Sequence of chain 1.H:
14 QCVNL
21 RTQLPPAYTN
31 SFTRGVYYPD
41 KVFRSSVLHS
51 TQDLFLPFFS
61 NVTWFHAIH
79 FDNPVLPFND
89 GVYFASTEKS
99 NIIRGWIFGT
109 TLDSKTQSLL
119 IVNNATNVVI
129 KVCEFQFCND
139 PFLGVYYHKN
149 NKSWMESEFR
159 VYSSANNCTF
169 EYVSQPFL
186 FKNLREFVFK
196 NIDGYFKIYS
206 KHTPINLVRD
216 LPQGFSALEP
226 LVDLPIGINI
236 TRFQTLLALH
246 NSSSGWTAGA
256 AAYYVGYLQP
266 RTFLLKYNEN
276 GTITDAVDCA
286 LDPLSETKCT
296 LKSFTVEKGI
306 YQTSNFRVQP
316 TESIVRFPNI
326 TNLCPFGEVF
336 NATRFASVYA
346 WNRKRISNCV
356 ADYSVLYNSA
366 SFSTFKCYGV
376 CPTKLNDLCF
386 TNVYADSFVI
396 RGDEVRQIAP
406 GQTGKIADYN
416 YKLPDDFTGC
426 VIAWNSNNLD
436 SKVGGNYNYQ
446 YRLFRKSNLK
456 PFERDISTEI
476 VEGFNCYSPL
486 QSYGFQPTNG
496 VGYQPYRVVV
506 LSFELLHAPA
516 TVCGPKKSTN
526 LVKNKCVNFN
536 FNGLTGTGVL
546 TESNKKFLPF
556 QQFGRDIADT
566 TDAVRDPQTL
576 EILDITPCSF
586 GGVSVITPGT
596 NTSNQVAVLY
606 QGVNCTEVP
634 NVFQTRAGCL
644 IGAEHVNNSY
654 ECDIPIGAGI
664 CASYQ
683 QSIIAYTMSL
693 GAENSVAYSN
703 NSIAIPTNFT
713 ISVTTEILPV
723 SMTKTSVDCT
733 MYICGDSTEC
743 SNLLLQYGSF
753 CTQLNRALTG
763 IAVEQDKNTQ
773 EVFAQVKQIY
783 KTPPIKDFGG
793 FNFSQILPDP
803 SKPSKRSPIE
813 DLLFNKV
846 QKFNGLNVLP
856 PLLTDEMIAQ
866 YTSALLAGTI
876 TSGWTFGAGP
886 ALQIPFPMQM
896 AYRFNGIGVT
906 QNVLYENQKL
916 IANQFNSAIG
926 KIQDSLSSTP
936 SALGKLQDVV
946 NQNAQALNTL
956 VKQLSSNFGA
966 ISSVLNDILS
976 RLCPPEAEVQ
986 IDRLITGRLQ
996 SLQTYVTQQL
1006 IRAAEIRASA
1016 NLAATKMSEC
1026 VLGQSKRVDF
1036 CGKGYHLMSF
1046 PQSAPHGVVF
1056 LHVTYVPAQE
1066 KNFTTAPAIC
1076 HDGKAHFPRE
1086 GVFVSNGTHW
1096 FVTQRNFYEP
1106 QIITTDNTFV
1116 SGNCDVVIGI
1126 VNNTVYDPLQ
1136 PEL

Binding-site contacts:
Ligand atom C4 contacts residue ASN1067 of chain 1.H at 4.3 Å.
Ligand atom O7 contacts residue ASN1067 of chain 1.H at 3.5 Å (h-bond).
Ligand atom N2 contacts residue ASN1067 of chain 1.H at 3.0 Å (h-bond).
Ligand atom C7 contacts residue ASN1067 of chain 1.H at 3.5 Å.
Ligand atom C8 contacts residue LYS1066 of chain 1.H at 4.2 Å.
Ligand atom C2 contacts residue ASN1067 of chain 1.H at 2.5 Å.
Ligand atom C1 contacts residue ASN1067 of chain 1.H at 1.5 Å.
Ligand atom C8 contacts residue ASN1067 of chain 1.H at 4.2 Å.
Ligand atom C5 contacts residue ALA699 of chain 1.H at 3.9 Å (hydrophobic).
Ligand atom C3 contacts residue ASN1067 of chain 1.H at 3.9 Å.
Ligand atom C5 contacts residue ASN1067 of chain 1.H at 3.7 Å.
Ligand atom O5 contacts residue ASN1067 of chain 1.H at 2.4 Å (h-bond).
Ligand atom C8 contacts residue GLU1065 of chain 1.H at 3.4 Å.
Ligand atom O4 contacts residue ALA699 of chain 1.H at 4.5 Å.
Ligand atom C1 contacts residue GLN888 of chain 1.A at 4.4 Å.

This protein binds this small molecule.
Small molecule (SMILES): CC(=O)N[C@@H]1[C@@H](O)[C@H](O)[C@@H](CO)O[C@H]1O

Sequence of chain 1.A:
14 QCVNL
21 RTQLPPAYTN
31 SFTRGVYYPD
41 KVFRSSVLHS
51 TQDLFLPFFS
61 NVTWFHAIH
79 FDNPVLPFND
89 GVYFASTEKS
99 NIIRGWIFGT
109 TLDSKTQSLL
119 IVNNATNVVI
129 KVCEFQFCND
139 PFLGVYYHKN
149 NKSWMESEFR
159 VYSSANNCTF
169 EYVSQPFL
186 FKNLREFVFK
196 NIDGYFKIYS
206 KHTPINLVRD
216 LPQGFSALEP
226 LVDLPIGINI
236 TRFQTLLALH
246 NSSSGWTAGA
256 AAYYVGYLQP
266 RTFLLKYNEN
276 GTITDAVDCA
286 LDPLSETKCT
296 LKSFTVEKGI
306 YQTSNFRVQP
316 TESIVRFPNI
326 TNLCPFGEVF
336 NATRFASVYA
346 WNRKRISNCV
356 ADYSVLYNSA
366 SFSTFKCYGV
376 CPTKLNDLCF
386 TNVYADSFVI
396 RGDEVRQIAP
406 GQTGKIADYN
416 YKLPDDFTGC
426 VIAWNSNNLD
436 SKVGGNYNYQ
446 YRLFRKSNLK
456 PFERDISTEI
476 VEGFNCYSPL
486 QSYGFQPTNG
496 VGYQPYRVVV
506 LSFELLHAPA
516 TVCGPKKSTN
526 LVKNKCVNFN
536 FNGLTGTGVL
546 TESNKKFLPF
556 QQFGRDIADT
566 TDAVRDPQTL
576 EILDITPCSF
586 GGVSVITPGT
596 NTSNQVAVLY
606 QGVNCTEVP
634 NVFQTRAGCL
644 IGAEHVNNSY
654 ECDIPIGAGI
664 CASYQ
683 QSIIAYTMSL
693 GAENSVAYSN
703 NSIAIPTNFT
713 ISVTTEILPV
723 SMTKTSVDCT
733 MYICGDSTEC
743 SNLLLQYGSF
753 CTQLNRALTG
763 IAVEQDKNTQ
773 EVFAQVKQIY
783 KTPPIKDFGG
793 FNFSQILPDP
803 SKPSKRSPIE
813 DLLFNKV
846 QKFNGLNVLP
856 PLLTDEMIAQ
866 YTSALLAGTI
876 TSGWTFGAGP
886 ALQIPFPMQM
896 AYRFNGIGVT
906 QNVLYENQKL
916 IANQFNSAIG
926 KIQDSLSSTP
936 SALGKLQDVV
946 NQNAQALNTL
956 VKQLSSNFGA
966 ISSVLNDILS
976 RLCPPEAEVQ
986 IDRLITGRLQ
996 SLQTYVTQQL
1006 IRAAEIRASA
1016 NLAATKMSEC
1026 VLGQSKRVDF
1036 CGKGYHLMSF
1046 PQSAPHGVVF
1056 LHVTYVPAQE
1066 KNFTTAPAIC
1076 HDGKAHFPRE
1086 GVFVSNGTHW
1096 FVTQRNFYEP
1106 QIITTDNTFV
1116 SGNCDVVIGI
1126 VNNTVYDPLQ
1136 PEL